Binding-site contacts:
Ligand atom O20 contacts residue GLY184 of chain 1.A at 2.8 Å (h-bond).
Ligand atom F9F contacts residue LEU127 of chain 1.A at 3.4 Å.
Ligand atom O7 contacts residue PHE212 of chain 1.A at 3.8 Å.
Ligand atom O18 contacts residue GLY234 of chain 1.A at 2.9 Å (h-bond).
Ligand atom F9F contacts residue ALA129 of chain 1.A at 3.4 Å.
Ligand atom S12 contacts residue TYR175 of chain 1.A at 3.8 Å.
Ligand atom C1 contacts residue PHE212 of chain 1.A at 3.7 Å (hydrophobic).
Ligand atom O19 contacts residue ILE64 of chain 1.A at 3.5 Å.
Ligand atom O19 contacts residue GLY184 of chain 1.A at 3.6 Å.
Ligand atom C5 contacts residue LEU127 of chain 1.A at 3.7 Å (hydrophobic).
Ligand atom O16 contacts residue PHE212 of chain 1.A at 3.7 Å.
Ligand atom O18 contacts residue SER235 of chain 1.A at 3.4 Å (h-bond).
Ligand atom C3 contacts residue LEU100 of chain 1.A at 3.7 Å (hydrophobic).
Ligand atom C14 contacts residue THR183 of chain 1.A at 3.7 Å.
Ligand atom C14 contacts residue TYR175 of chain 1.A at 3.3 Å (hydrophobic).
Ligand atom O19 contacts residue GLY234 of chain 1.A at 3.7 Å.
Ligand atom O21 contacts residue PHE22 of chain 1.A at 3.1 Å.
Ligand atom O19 contacts residue THR183 of chain 1.A at 3.4 Å.
Ligand atom C3 contacts residue THR183 of chain 1.A at 3.7 Å.
Ligand atom O19 contacts residue SER235 of chain 1.A at 2.5 Å (h-bond).
Ligand atom F11 contacts residue PRO18 of chain 1.B at 3.4 Å.
Ligand atom O22 contacts residue TYR175 of chain 1.A at 2.9 Å (h-bond).
Ligand atom O7 contacts residue ALA59 of chain 1.A at 3.4 Å.
Ligand atom F9F contacts residue ILE153 of chain 1.A at 3.5 Å.
Ligand atom C5 contacts residue TYR175 of chain 1.A at 3.4 Å (hydrophobic).
Ligand atom O21 contacts residue LEU100 of chain 1.A at 3.5 Å.
Ligand atom O7 contacts residue ALA129 of chain 1.A at 3.8 Å.
Ligand atom F11 contacts residue ALA59 of chain 1.A at 3.7 Å.
Ligand atom O20 contacts residue GLY213 of chain 1.A at 2.8 Å (h-bond).
Ligand atom P17 contacts residue SER235 of chain 1.A at 3.6 Å.
Ligand atom O20 contacts residue PHE212 of chain 1.A at 3.4 Å.
Ligand atom P17 contacts residue GLY184 of chain 1.A at 3.8 Å.
Ligand atom O16 contacts residue THR183 of chain 1.A at 3.7 Å.
Ligand atom C6 contacts residue PHE212 of chain 1.A at 3.8 Å (hydrophobic).
Ligand atom O22 contacts residue ILE232 of chain 1.A at 3.7 Å.
Ligand atom F10 contacts residue ILE153 of chain 1.A at 3.5 Å.
Ligand atom F11 contacts residue ALA129 of chain 1.A at 3.3 Å.
Ligand atom C4 contacts residue LEU100 of chain 1.A at 3.6 Å (hydrophobic).
Ligand atom O20 contacts residue THR183 of chain 1.A at 3.7 Å.
Ligand atom O21 contacts residue GLU49 of chain 1.A at 3.2 Å.

A protein and the small-molecule ligand that binds it are described below.
Small molecule (SMILES): O=P(O)(O)OCCNS(=O)(=O)c1ccc(OC(F)(F)F)cc1

Sequence of chain 1.B:
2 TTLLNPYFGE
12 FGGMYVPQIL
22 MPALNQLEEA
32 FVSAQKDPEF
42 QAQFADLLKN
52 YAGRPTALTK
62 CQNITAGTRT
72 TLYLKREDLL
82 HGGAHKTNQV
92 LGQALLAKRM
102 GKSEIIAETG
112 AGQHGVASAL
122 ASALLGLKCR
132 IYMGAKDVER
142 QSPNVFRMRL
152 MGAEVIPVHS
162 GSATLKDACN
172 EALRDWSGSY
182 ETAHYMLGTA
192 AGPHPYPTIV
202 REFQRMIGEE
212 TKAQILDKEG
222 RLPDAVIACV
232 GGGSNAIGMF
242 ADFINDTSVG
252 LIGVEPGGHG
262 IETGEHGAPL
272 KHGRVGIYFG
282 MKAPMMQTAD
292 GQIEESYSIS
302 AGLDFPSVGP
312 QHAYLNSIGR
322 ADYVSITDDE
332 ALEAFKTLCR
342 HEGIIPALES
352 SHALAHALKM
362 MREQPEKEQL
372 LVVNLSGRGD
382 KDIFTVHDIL

Sequence of chain 1.A:
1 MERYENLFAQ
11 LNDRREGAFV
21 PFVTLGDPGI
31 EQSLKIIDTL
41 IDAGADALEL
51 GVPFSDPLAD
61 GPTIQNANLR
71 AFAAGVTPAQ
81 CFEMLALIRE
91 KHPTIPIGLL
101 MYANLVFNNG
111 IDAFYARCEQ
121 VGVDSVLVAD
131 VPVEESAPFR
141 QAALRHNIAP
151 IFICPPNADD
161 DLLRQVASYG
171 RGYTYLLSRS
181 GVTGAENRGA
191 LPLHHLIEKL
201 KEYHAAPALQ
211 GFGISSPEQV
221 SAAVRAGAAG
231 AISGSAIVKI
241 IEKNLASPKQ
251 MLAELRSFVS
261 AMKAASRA